A small-molecule ligand and the protein it binds are described below.
Small molecule (SMILES): COc1ccc(C2=NN(C3CCCCCC3)C(=O)[C@@H]3CC=CC[C@H]23)cc1-c1ccc(C(=O)NCC(N)=O)cc1

Binding-site contacts:
Ligand atom C9 contacts residue MET303 of chain 1.B at 3.5 Å (hydrophobic).
Ligand atom C7 contacts residue VAL282 of chain 1.B at 3.8 Å (hydrophobic).
Ligand atom C12 contacts residue VAL282 of chain 1.B at 3.6 Å (hydrophobic).
Ligand atom C11 contacts residue MET303 of chain 1.B at 3.4 Å (hydrophobic).
Ligand atom O1 contacts residue GLY315 of chain 1.B at 3.1 Å.
Ligand atom C contacts residue GLN316 of chain 1.B at 3.4 Å.
Ligand atom O2 contacts residue THR283 of chain 1.B at 3.6 Å.
Ligand atom C27 contacts residue ASP264 of chain 1.B at 3.6 Å.
Ligand atom C13 contacts residue MET303 of chain 1.B at 3.8 Å (hydrophobic).
Ligand atom C21 contacts residue MET303 of chain 1.B at 3.8 Å (hydrophobic).
Ligand atom C28 contacts residue ASP264 of chain 1.B at 3.7 Å.
Ligand atom C15 contacts residue TYR287 of chain 1.B at 3.4 Å (hydrophobic).
Ligand atom C9 contacts residue GLY315 of chain 1.B at 3.7 Å.
Ligand atom C11 contacts residue PHE286 of chain 1.B at 3.8 Å (hydrophobic).
Ligand atom C27 contacts residue MET227 of chain 1.B at 3.6 Å (hydrophobic).
Ligand atom N2 contacts residue PHE286 of chain 1.B at 3.8 Å.
Ligand atom C8 contacts residue PHE319 of chain 1.B at 3.7 Å (hydrophobic).
Ligand atom C6 contacts residue VAL282 of chain 1.B at 3.7 Å (hydrophobic).
Ligand atom C9 contacts residue GLN316 of chain 1.B at 3.6 Å.
Ligand atom N1 contacts residue MET310 of chain 1.B at 3.5 Å.
Ligand atom C14 contacts residue MET303 of chain 1.B at 3.8 Å (hydrophobic).
Ligand atom C14 contacts residue TYR287 of chain 1.B at 3.4 Å (hydrophobic).
Ligand atom C8 contacts residue GLN316 of chain 1.B at 3.3 Å.
Ligand atom C12 contacts residue MET303 of chain 1.B at 3.8 Å (hydrophobic).
Ligand atom C12 contacts residue PHE286 of chain 1.B at 3.7 Å (hydrophobic).
Ligand atom C29 contacts residue ILE265 of chain 1.B at 3.6 Å (hydrophobic).
Ligand atom C3 contacts residue PHE319 of chain 1.B at 3.8 Å (hydrophobic).
Ligand atom O contacts residue VAL282 of chain 1.B at 3.6 Å.
Ligand atom C5 contacts residue PHE319 of chain 1.B at 3.8 Å (hydrophobic).
Ligand atom O2 contacts residue LEU312 of chain 1.B at 3.6 Å.
Ligand atom C2 contacts residue PHE319 of chain 1.B at 3.8 Å (hydrophobic).
Ligand atom O contacts residue GLN316 of chain 1.B at 3.1 Å (h-bond).
Ligand atom C28 contacts residue MET227 of chain 1.B at 3.5 Å (hydrophobic).
Ligand atom N1 contacts residue GLU311 of chain 1.B at 3.1 Å (salt-bridge).
Ligand atom C15 contacts residue GLU311 of chain 1.B at 3.7 Å.
Ligand atom C10 contacts residue MET303 of chain 1.B at 3.3 Å (hydrophobic).
Ligand atom O3 contacts residue MET227 of chain 1.B at 3.2 Å.
Ligand atom O2 contacts residue GLU311 of chain 1.B at 3.5 Å (salt-bridge).
Ligand atom C1 contacts residue VAL282 of chain 1.B at 3.6 Å (hydrophobic).
Ligand atom C24 contacts residue MET227 of chain 1.B at 3.7 Å (hydrophobic).

Sequence of chain 1.B:
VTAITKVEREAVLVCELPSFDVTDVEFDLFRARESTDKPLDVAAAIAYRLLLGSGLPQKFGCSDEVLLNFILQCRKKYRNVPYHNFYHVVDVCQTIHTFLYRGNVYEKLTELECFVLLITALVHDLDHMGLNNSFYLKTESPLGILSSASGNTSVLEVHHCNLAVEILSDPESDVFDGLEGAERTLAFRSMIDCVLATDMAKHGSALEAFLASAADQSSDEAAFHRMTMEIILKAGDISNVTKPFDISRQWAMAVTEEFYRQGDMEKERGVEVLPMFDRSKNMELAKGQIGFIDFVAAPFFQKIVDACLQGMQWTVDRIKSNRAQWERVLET